The small molecule below binds the protein below.
Small molecule (SMILES): CC(=O)N[C@@H]1[C@@H](O)[C@H](O)[C@@H](CO)O[C@H]1O

Binding-site contacts:
Ligand atom N2 contacts residue ASN282 of chain 1.A at 2.9 Å (h-bond).
Ligand atom C2 contacts residue ASN282 of chain 1.A at 2.5 Å.
Ligand atom C8 contacts residue ASN280 of chain 1.A at 3.6 Å.
Ligand atom O5 contacts residue ASN282 of chain 1.A at 2.4 Å (h-bond).
Ligand atom C5 contacts residue ASN282 of chain 1.A at 3.8 Å.
Ligand atom C6 contacts residue LYS558 of chain 1.D at 3.8 Å.
Ligand atom C3 contacts residue ASN282 of chain 1.A at 3.9 Å.
Ligand atom C4 contacts residue ASN282 of chain 1.A at 4.3 Å.
Ligand atom C7 contacts residue ASN280 of chain 1.A at 4.2 Å.
Ligand atom O7 contacts residue ASN282 of chain 1.A at 4.2 Å.
Ligand atom O6 contacts residue LYS558 of chain 1.D at 2.9 Å (salt-bridge).
Ligand atom C7 contacts residue ASN282 of chain 1.A at 3.7 Å.
Ligand atom O5 contacts residue LYS558 of chain 1.D at 4.3 Å.
Ligand atom C1 contacts residue ASN282 of chain 1.A at 1.5 Å.

Sequence of chain 1.D:
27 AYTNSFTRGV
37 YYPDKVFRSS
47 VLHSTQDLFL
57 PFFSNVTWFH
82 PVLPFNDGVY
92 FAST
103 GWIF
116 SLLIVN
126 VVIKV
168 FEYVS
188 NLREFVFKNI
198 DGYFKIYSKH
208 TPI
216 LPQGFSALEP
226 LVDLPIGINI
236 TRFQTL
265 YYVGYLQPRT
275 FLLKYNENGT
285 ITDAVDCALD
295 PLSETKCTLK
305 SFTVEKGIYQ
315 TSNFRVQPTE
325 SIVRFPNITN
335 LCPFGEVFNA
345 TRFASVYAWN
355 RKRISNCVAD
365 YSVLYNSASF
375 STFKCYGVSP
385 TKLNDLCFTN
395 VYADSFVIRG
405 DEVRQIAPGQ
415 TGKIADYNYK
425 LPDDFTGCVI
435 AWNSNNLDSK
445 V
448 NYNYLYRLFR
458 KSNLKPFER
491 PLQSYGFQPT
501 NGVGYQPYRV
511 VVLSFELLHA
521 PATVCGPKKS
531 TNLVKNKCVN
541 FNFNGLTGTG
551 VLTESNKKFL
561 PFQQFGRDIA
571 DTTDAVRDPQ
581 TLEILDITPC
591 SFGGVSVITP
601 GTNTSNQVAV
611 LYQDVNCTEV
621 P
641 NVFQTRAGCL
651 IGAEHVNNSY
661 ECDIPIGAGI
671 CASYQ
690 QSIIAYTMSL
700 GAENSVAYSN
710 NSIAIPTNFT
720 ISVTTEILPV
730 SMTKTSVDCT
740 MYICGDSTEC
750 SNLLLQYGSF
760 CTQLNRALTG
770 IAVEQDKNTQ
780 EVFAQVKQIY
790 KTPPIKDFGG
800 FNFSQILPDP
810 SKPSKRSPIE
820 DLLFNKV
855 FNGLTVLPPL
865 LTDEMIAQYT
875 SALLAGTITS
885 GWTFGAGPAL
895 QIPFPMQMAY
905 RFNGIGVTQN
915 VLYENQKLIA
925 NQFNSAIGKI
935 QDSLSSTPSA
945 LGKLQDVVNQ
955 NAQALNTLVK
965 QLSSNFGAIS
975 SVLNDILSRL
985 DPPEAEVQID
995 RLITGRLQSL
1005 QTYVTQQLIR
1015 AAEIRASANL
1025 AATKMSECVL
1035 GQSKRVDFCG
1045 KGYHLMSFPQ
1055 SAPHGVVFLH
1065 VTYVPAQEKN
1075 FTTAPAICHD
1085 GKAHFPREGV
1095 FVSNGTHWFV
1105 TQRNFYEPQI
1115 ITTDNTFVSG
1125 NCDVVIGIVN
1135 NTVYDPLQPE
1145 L

Sequence of chain 1.A:
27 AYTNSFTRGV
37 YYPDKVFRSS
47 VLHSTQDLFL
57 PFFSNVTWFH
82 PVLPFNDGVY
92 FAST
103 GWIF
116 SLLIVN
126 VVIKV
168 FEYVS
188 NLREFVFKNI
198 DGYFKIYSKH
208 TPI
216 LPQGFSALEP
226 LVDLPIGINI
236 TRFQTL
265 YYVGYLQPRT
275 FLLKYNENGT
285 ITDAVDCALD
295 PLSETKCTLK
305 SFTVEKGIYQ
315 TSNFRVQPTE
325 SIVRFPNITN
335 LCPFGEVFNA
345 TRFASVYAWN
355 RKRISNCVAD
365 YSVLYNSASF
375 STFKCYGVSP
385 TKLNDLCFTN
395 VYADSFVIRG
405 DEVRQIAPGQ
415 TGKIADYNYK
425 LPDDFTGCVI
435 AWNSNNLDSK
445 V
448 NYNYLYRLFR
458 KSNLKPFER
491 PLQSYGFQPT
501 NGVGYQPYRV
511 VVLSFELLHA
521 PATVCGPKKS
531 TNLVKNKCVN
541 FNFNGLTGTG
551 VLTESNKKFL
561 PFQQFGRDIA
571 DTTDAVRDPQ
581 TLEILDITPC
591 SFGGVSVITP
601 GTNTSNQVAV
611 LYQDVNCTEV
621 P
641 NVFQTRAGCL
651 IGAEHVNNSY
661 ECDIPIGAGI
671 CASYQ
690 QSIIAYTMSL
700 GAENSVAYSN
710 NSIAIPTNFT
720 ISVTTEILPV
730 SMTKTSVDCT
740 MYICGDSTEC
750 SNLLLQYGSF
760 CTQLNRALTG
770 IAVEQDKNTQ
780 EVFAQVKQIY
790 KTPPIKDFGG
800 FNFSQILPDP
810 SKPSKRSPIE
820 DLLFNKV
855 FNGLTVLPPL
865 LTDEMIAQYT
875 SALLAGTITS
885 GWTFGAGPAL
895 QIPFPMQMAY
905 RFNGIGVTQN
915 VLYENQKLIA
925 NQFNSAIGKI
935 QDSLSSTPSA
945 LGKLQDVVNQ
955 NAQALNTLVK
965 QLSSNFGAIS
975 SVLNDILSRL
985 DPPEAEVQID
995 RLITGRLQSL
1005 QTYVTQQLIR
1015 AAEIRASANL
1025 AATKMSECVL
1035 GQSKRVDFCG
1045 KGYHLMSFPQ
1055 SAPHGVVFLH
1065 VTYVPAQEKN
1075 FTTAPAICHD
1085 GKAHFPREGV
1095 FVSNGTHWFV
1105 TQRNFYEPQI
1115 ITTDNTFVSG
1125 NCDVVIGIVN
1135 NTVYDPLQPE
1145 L